A small-molecule ligand and the protein it binds are described below.
Small molecule (SMILES): CCCCCC(C)=O

Binding-site contacts:
Ligand atom C5 contacts residue LEU69 of chain 1.A at 4.1 Å (hydrophobic).
Ligand atom C1 contacts residue PHE54 of chain 1.A at 4.3 Å (hydrophobic).
Ligand atom O2 contacts residue PHE56 of chain 1.A at 3.8 Å.
Ligand atom O2 contacts residue TYR120 of chain 1.A at 3.3 Å (h-bond).
Ligand atom C12 contacts residue 2EH1 of chain 1.D at 0.5 Å.
Ligand atom C3 contacts residue PHE90 of chain 1.A at 3.8 Å (hydrophobic).
Ligand atom C13 contacts residue MET38 of chain 1.A at 4.1 Å (hydrophobic).
Ligand atom C3 contacts residue 2EH1 of chain 1.D at 2.3 Å.
Ligand atom C2 contacts residue TYR120 of chain 1.A at 4.0 Å (hydrophobic).
Ligand atom C2 contacts residue 2EH1 of chain 1.D at 1.2 Å.
Ligand atom C3 contacts residue PHE56 of chain 1.A at 4.1 Å (hydrophobic).
Ligand atom C12 contacts residue LEU105 of chain 1.A at 4.3 Å (hydrophobic).
Ligand atom C1 contacts residue 2EH1 of chain 1.D at 0.7 Å.
Ligand atom C1 contacts residue PHE103 of chain 1.A at 3.7 Å (hydrophobic).
Ligand atom C1 contacts residue LEU105 of chain 1.A at 4.3 Å (hydrophobic).
Ligand atom C2 contacts residue PHE90 of chain 1.A at 4.5 Å (hydrophobic).
Ligand atom C13 contacts residue VAL40 of chain 1.A at 4.3 Å (hydrophobic).
Ligand atom C1 contacts residue PHE90 of chain 1.A at 3.8 Å (hydrophobic).
Ligand atom C1 contacts residue GLU118 of chain 1.A at 3.2 Å.
Ligand atom C11 contacts residue LEU105 of chain 1.A at 3.4 Å (hydrophobic).
Ligand atom C11 contacts residue 2EH1 of chain 1.D at 1.9 Å.
Ligand atom C12 contacts residue LEU69 of chain 1.A at 3.7 Å (hydrophobic).
Ligand atom C5 contacts residue PHE56 of chain 1.A at 3.8 Å (hydrophobic).
Ligand atom C13 contacts residue LEU69 of chain 1.A at 3.9 Å (hydrophobic).
Ligand atom C2 contacts residue GLU118 of chain 1.A at 3.3 Å.
Ligand atom C3 contacts residue PHE54 of chain 1.A at 3.8 Å (hydrophobic).
Ligand atom C11 contacts residue LEU69 of chain 1.A at 4.4 Å (hydrophobic).
Ligand atom C2 contacts residue LEU105 of chain 1.A at 4.3 Å (hydrophobic).
Ligand atom C2 contacts residue PHE56 of chain 1.A at 4.3 Å (hydrophobic).
Ligand atom C2 contacts residue PHE54 of chain 1.A at 4.1 Å (hydrophobic).
Ligand atom C13 contacts residue 2EH1 of chain 1.D at 0.5 Å.
Ligand atom C1 contacts residue TYR120 of chain 1.A at 4.5 Å (hydrophobic).
Ligand atom O2 contacts residue GLU118 of chain 1.A at 2.5 Å (salt-bridge).
Ligand atom O2 contacts residue 2EH1 of chain 1.D at 0.7 Å.
Ligand atom C13 contacts residue TYR84 of chain 1.A at 3.8 Å (hydrophobic).
Ligand atom C5 contacts residue 2EH1 of chain 1.D at 2.3 Å.
Ligand atom C11 contacts residue VAL82 of chain 1.A at 4.1 Å (hydrophobic).
Ligand atom C12 contacts residue TYR84 of chain 1.A at 3.9 Å (hydrophobic).

Sequence of chain 1.A:
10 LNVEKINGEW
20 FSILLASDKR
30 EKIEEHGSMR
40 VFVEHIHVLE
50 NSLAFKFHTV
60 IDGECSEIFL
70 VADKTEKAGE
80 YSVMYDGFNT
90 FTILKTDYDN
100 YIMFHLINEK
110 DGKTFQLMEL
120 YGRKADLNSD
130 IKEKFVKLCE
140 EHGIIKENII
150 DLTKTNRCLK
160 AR